This small molecule binds to this protein.
Small molecule (SMILES): Cc1nnc2c(NC(C)C)nc(-c3nc4cnc(N5CCOC[C@@H]5C)cc4n3[C@@H](C)c3ccccc3)cn12

Binding-site contacts:
Ligand atom N33 contacts residue ASN99 of chain 1.A at 3.7 Å.
Ligand atom N32 contacts residue ILE105 of chain 1.A at 4.0 Å.
Ligand atom N32 contacts residue ASN99 of chain 1.A at 3.0 Å (h-bond).
Ligand atom C38 contacts residue LEU53 of chain 1.A at 4.0 Å (hydrophobic).
Ligand atom C24 contacts residue TRP40 of chain 1.A at 3.9 Å (hydrophobic).
Ligand atom C6 contacts residue TRP40 of chain 1.A at 3.9 Å (hydrophobic).
Ligand atom C14 contacts residue TRP40 of chain 1.A at 3.3 Å (hydrophobic).
Ligand atom C26 contacts residue ILE105 of chain 1.A at 4.0 Å (hydrophobic).
Ligand atom N2 contacts residue LEU51 of chain 1.A at 3.6 Å.
Ligand atom C15 contacts residue TRP40 of chain 1.A at 3.8 Å (hydrophobic).
Ligand atom C4 contacts residue LEU51 of chain 1.A at 3.4 Å (hydrophobic).
Ligand atom C35 contacts residue PHE42 of chain 1.A at 3.8 Å (hydrophobic).
Ligand atom C5 contacts residue LEU51 of chain 1.A at 3.7 Å (hydrophobic).
Ligand atom C36 contacts residue ASN99 of chain 1.A at 3.8 Å.
Ligand atom C22 contacts residue LEU51 of chain 1.A at 3.9 Å (hydrophobic).
Ligand atom C38 contacts residue ASN99 of chain 1.A at 3.6 Å.
Ligand atom C6 contacts residue GLN44 of chain 1.A at 4.0 Å.
Ligand atom C27 contacts residue LEU51 of chain 1.A at 4.0 Å (hydrophobic).
Ligand atom N7 contacts residue TRP40 of chain 1.A at 3.9 Å.
Ligand atom C34 contacts residue VAL46 of chain 1.A at 3.9 Å (hydrophobic).
Ligand atom N3 contacts residue LEU51 of chain 1.A at 3.5 Å.
Ligand atom C12 contacts residue ILE105 of chain 1.A at 4.0 Å (hydrophobic).
Ligand atom C1 contacts residue LEU51 of chain 1.A at 3.5 Å (hydrophobic).
Ligand atom C9 contacts residue LEU51 of chain 1.A at 3.3 Å (hydrophobic).
Ligand atom C26 contacts residue PRO41 of chain 1.A at 3.6 Å (hydrophobic).
Ligand atom C35 contacts residue VAL46 of chain 1.A at 3.6 Å (hydrophobic).
Ligand atom C21 contacts residue LYS50 of chain 1.A at 3.7 Å.
Ligand atom N30 contacts residue ILE105 of chain 1.A at 3.9 Å.
Ligand atom C9 contacts residue TRP40 of chain 1.A at 4.0 Å (hydrophobic).
Ligand atom N29 contacts residue ASN99 of chain 1.A at 3.2 Å (h-bond).
Ligand atom C23 contacts residue LEU51 of chain 1.A at 3.9 Å (hydrophobic).
Ligand atom N33 contacts residue CYS95 of chain 1.A at 3.9 Å.
Ligand atom C8 contacts residue LEU51 of chain 1.A at 3.6 Å (hydrophobic).
Ligand atom C35 contacts residue PRO41 of chain 1.A at 3.6 Å (hydrophobic).
Ligand atom N2 contacts residue PRO41 of chain 1.A at 3.8 Å.
Ligand atom C13 contacts residue TRP40 of chain 1.A at 3.3 Å (hydrophobic).
Ligand atom C37 contacts residue ILE105 of chain 1.A at 3.8 Å (hydrophobic).
Ligand atom C8 contacts residue TRP40 of chain 1.A at 4.0 Å (hydrophobic).
Ligand atom C12 contacts residue TRP40 of chain 1.A at 3.9 Å (hydrophobic).
Ligand atom C31 contacts residue ILE105 of chain 1.A at 3.8 Å (hydrophobic).

Sequence of chain 1.A:
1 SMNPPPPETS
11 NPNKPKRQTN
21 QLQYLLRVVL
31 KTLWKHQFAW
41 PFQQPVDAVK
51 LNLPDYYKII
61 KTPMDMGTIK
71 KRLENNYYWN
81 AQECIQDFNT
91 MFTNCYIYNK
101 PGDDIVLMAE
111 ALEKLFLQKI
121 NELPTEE